Sequence of chain 1.C:
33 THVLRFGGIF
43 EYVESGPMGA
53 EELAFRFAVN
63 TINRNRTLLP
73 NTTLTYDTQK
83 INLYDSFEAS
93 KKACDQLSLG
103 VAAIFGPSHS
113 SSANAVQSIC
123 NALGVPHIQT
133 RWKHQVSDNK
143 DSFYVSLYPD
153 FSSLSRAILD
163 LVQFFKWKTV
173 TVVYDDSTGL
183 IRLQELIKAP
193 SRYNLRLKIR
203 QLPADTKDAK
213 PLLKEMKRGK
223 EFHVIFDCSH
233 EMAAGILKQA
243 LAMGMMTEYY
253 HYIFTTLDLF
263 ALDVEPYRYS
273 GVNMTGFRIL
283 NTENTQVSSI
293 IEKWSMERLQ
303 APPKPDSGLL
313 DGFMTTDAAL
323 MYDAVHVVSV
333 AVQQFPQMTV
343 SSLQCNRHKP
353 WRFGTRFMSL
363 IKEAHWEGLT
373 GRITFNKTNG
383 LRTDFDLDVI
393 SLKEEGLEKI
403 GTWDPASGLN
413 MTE

Binding-site contacts:
Ligand atom C4 contacts residue ASN412 of chain 1.C at 4.2 Å.
Ligand atom O5 contacts residue ASN412 of chain 1.C at 2.4 Å (h-bond).
Ligand atom N2 contacts residue ASN412 of chain 1.C at 3.3 Å (h-bond).
Ligand atom O6 contacts residue THR414 of chain 1.C at 3.7 Å.
Ligand atom C3 contacts residue ASN412 of chain 1.C at 3.6 Å.
Ligand atom C5 contacts residue ASN412 of chain 1.C at 3.7 Å.
Ligand atom C1 contacts residue ASN412 of chain 1.C at 1.4 Å.
Ligand atom O3 contacts residue ASN412 of chain 1.C at 3.7 Å.
Ligand atom C2 contacts residue ASN412 of chain 1.C at 2.4 Å.
Ligand atom C8 contacts residue ASN412 of chain 1.C at 3.7 Å.
Ligand atom C7 contacts residue ASN412 of chain 1.C at 3.9 Å.

A protein and the small-molecule ligand that binds it are described below.
Small molecule (SMILES): CC(=O)N[C@@H]1[C@@H](O)[C@H](O)[C@@H](CO)O[C@H]1O